Sequence of chain 1.K:
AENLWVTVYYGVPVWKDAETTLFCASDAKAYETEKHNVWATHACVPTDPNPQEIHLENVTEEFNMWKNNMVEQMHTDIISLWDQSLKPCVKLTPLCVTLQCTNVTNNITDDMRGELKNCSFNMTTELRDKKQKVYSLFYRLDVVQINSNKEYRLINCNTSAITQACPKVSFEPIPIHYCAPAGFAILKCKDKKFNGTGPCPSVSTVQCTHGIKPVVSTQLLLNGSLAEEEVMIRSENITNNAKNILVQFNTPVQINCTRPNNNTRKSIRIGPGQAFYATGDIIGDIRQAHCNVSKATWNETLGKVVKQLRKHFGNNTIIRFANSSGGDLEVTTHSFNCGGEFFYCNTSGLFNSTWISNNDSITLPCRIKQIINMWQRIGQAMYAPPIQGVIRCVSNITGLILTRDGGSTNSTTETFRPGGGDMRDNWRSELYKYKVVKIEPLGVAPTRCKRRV

Binding-site contacts:
Ligand atom O5 contacts residue ASN122 of chain 1.K at 2.4 Å (h-bond).
Ligand atom O6 contacts residue LYS131 of chain 1.K at 2.7 Å (salt-bridge).
Ligand atom C4 contacts residue ASN122 of chain 1.K at 4.2 Å.
Ligand atom C2 contacts residue ASN122 of chain 1.K at 2.4 Å.
Ligand atom C1 contacts residue ASN122 of chain 1.K at 1.4 Å.
Ligand atom C8 contacts residue PHE121 of chain 1.K at 3.9 Å (hydrophobic).
Ligand atom C7 contacts residue LYS133 of chain 1.K at 4.3 Å.
Ligand atom C7 contacts residue GLN100 of chain 1.K at 4.5 Å.
Ligand atom C1 contacts residue LYS133 of chain 1.K at 4.4 Å.
Ligand atom N2 contacts residue ASN122 of chain 1.K at 2.8 Å (h-bond).
Ligand atom C3 contacts residue ASN122 of chain 1.K at 3.8 Å.
Ligand atom C6 contacts residue LYS131 of chain 1.K at 3.7 Å.
Ligand atom C8 contacts residue GLN100 of chain 1.K at 3.7 Å.
Ligand atom O5 contacts residue LYS131 of chain 1.K at 4.0 Å.
Ligand atom C8 contacts residue ASN122 of chain 1.K at 4.5 Å.
Ligand atom O6 contacts residue ASN122 of chain 1.K at 4.4 Å.
Ligand atom C7 contacts residue PHE121 of chain 1.K at 4.4 Å (hydrophobic).
Ligand atom C8 contacts residue THR98 of chain 1.K at 3.8 Å.
Ligand atom O7 contacts residue ASN122 of chain 1.K at 3.9 Å.
Ligand atom C7 contacts residue ASN122 of chain 1.K at 3.5 Å.
Ligand atom C8 contacts residue SER120 of chain 1.K at 3.7 Å.
Ligand atom C6 contacts residue ASN122 of chain 1.K at 4.4 Å.
Ligand atom C5 contacts residue ASN122 of chain 1.K at 3.7 Å.
Ligand atom O7 contacts residue LYS133 of chain 1.K at 3.1 Å (salt-bridge).

The protein below binds the small molecule below.
Small molecule (SMILES): CC(=O)N[C@H]1[C@H](O[C@H]2[C@H](O)[C@@H](NC(C)=O)CO[C@@H]2CO)O[C@H](CO)[C@@H](O[C@@H]2O[C@H](CO)[C@@H](O)[C@H](O)[C@@H]2O)[C@@H]1O